Sequence of chain 45.H:
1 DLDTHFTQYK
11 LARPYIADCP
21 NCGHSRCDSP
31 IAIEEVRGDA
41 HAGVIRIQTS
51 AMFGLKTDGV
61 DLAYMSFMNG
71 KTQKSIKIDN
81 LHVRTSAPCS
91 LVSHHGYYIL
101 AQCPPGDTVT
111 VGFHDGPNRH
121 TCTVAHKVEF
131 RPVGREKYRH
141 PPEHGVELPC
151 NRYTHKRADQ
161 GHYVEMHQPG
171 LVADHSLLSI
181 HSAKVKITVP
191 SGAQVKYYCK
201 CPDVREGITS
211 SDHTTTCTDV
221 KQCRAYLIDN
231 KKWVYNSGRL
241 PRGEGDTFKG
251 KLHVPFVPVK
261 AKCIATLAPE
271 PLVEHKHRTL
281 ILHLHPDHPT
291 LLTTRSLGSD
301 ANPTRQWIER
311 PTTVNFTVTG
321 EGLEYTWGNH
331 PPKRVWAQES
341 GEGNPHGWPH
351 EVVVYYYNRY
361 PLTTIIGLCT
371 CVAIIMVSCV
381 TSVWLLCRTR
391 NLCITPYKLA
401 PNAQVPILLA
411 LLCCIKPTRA

Binding-site contacts:
Ligand atom C8 contacts residue ILE281 of chain 45.H at 4.5 Å (hydrophobic).
Ligand atom O5 contacts residue VAL314 of chain 45.H at 3.8 Å.
Ligand atom N2 contacts residue ASN315 of chain 45.H at 2.8 Å (h-bond).
Ligand atom C2 contacts residue ASN315 of chain 45.H at 2.5 Å.
Ligand atom C7 contacts residue ASN315 of chain 45.H at 3.3 Å.
Ligand atom C6 contacts residue ASN315 of chain 45.H at 4.5 Å.
Ligand atom O7 contacts residue ASN315 of chain 45.H at 4.2 Å.
Ligand atom C6 contacts residue THR313 of chain 45.H at 4.5 Å.
Ligand atom O5 contacts residue THR313 of chain 45.H at 4.3 Å.
Ligand atom C1 contacts residue VAL314 of chain 45.H at 4.4 Å (hydrophobic).
Ligand atom C5 contacts residue ASN315 of chain 45.H at 3.7 Å.
Ligand atom O5 contacts residue ASN315 of chain 45.H at 2.4 Å (h-bond).
Ligand atom C1 contacts residue ASN315 of chain 45.H at 1.4 Å.
Ligand atom C3 contacts residue ASN315 of chain 45.H at 3.8 Å.
Ligand atom C8 contacts residue ASN315 of chain 45.H at 3.5 Å.
Ligand atom C4 contacts residue ASN315 of chain 45.H at 4.3 Å.

A small-molecule ligand and the protein it binds are described below.
Small molecule (SMILES): CC(=O)N[C@@H]1[C@@H](O)[C@H](O)[C@@H](CO)O[C@H]1O